A protein and the small-molecule ligand that binds it are described below.
Small molecule (SMILES): O=P(O)(O)OC[C@H](O)[C@@H](O)c1cnc[nH]1

Binding-site contacts:
Ligand atom C2 contacts residue EDO1 of chain 8.F at 3.2 Å.
Ligand atom O6 contacts residue IYP1 of chain 8.E at 0.1 Å (h-bond).
Ligand atom C3 contacts residue MN1 of chain 8.C at 3.2 Å.
Ligand atom O2 contacts residue ARG119 of chain 21.A at 3.3 Å (salt-bridge).
Ligand atom N1 contacts residue IYP1 of chain 8.E at 0.4 Å (h-bond).
Ligand atom C3 contacts residue IYP1 of chain 8.E at 0.3 Å.
Ligand atom N1 contacts residue HIS72 of chain 8.A at 3.1 Å (h-bond).
Ligand atom O4 contacts residue GLN49 of chain 19.A at 2.9 Å (h-bond).
Ligand atom O1 contacts residue IYP1 of chain 8.E at 0.2 Å (h-bond).
Ligand atom O2 contacts residue IYP1 of chain 8.E at 1.9 Å.
Ligand atom O1 contacts residue MN1 of chain 8.C at 2.5 Å.
Ligand atom O5 contacts residue ARG97 of chain 21.A at 2.8 Å (salt-bridge).
Ligand atom N3 contacts residue IYP1 of chain 8.E at 0.9 Å.
Ligand atom N3 contacts residue HIS71 of chain 8.A at 3.2 Å (h-bond).
Ligand atom C5 contacts residue IYP1 of chain 8.E at 0.6 Å.
Ligand atom O6 contacts residue ARG97 of chain 21.A at 3.0 Å (salt-bridge).
Ligand atom C1 contacts residue GLU171 of chain 19.A at 3.2 Å.
Ligand atom C6 contacts residue IYP1 of chain 8.E at 0.8 Å.
Ligand atom O1 contacts residue GLU171 of chain 19.A at 2.6 Å (salt-bridge).
Ligand atom C1 contacts residue IYP1 of chain 8.E at 0.1 Å.
Ligand atom N3 contacts residue GLU75 of chain 8.A at 3.3 Å (salt-bridge).
Ligand atom C3 contacts residue GLU171 of chain 19.A at 3.3 Å.
Ligand atom O6 contacts residue LYS175 of chain 19.A at 2.9 Å (salt-bridge).
Ligand atom O4 contacts residue HIS53 of chain 19.A at 2.9 Å (h-bond).
Ligand atom N3 contacts residue MN1 of chain 8.B at 2.3 Å.
Ligand atom O4 contacts residue IYP1 of chain 8.E at 0.3 Å (h-bond).
Ligand atom N1 contacts residue MN1 of chain 8.C at 2.2 Å.
Ligand atom C6 contacts residue MN1 of chain 8.B at 3.1 Å.
Ligand atom C4 contacts residue IYP1 of chain 8.E at 0.5 Å.
Ligand atom C6 contacts residue HIS71 of chain 8.A at 3.1 Å.
Ligand atom N1 contacts residue GLU171 of chain 19.A at 3.1 Å (salt-bridge).
Ligand atom O5 contacts residue IYP1 of chain 8.E at 0.1 Å (h-bond).
Ligand atom C4 contacts residue MN1 of chain 8.C at 3.0 Å.
Ligand atom O2 contacts residue EDO1 of chain 8.F at 2.9 Å (h-bond).
Ligand atom C6 contacts residue MN1 of chain 8.C at 3.2 Å.
Ligand atom N1 contacts residue HIS167 of chain 19.A at 3.2 Å (h-bond).
Ligand atom P6 contacts residue IYP1 of chain 8.E at 0.1 Å.
Ligand atom O3 contacts residue IYP1 of chain 8.E at 0.2 Å (h-bond).
Ligand atom O1 contacts residue HIS45 of chain 19.A at 3.2 Å.
Ligand atom C2 contacts residue IYP1 of chain 8.E at 0.5 Å.

Sequence of chain 21.A:
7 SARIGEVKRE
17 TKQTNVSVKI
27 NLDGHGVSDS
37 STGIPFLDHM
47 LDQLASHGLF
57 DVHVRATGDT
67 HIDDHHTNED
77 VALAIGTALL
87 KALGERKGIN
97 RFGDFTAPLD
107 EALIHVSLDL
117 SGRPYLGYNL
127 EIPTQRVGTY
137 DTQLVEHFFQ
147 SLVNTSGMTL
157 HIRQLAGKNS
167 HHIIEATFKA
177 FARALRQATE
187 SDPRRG

Sequence of chain 8.A:
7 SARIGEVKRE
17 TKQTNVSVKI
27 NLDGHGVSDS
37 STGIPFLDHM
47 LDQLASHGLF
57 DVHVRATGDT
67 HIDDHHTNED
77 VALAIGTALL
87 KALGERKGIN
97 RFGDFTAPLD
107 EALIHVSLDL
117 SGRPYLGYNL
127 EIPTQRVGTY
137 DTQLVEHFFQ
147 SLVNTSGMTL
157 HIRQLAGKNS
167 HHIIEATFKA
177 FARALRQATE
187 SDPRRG

Sequence of chain 19.A:
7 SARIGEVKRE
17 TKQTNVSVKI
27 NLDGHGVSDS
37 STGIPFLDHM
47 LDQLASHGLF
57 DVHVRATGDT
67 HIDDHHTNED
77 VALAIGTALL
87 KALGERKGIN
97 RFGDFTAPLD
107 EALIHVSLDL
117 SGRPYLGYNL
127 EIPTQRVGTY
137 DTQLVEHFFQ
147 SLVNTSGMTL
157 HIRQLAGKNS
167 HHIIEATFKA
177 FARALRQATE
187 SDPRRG